A small-molecule ligand and the protein it binds are described below.
Small molecule (SMILES): CC(=O)Nc1ccccc1C(=O)O

Sequence of chain 1.D:
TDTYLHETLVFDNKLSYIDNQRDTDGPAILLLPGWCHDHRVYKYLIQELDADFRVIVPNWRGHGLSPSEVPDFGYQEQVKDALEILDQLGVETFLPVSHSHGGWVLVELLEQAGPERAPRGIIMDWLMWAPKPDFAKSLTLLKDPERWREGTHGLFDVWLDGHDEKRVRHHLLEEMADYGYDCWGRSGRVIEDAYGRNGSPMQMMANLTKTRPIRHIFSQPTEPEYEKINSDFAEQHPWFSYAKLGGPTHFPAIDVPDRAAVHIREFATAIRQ

Binding-site contacts:
Ligand atom C4 contacts residue ILE192 of chain 1.D at 3.5 Å (hydrophobic).
Ligand atom C2 contacts residue TRP185 of chain 1.D at 3.7 Å (hydrophobic).
Ligand atom C1 contacts residue TRP36 of chain 1.D at 3.7 Å (hydrophobic).
Ligand atom C4 contacts residue HIS102 of chain 1.D at 3.6 Å.
Ligand atom O12 contacts residue TRP160 of chain 1.D at 3.9 Å.
Ligand atom C8 contacts residue HIS100 of chain 1.D at 3.9 Å.
Ligand atom O12 contacts residue HIS102 of chain 1.D at 3.4 Å.
Ligand atom O12 contacts residue GOL1 of chain 1.FA at 2.9 Å (h-bond).
Ligand atom C5 contacts residue HIS102 of chain 1.D at 3.9 Å.
Ligand atom C1 contacts residue TRP160 of chain 1.D at 4.0 Å (hydrophobic).
Ligand atom C8 contacts residue TRP160 of chain 1.D at 3.8 Å (hydrophobic).
Ligand atom O21 contacts residue HIS100 of chain 1.D at 3.1 Å (h-bond).
Ligand atom C4 contacts residue GOL1 of chain 1.FA at 3.5 Å.
Ligand atom C4 contacts residue TRP160 of chain 1.D at 4.0 Å (hydrophobic).
Ligand atom O12 contacts residue HIS251 of chain 1.D at 2.8 Å (h-bond).
Ligand atom C6 contacts residue TRP160 of chain 1.D at 3.9 Å (hydrophobic).
Ligand atom O13 contacts residue SER101 of chain 1.D at 2.8 Å (h-bond).
Ligand atom C2 contacts residue ILE192 of chain 1.D at 4.0 Å (hydrophobic).
Ligand atom C5 contacts residue TRP160 of chain 1.D at 3.9 Å (hydrophobic).
Ligand atom C2 contacts residue LEU143 of chain 1.D at 3.9 Å (hydrophobic).
Ligand atom C1 contacts residue TRP185 of chain 1.D at 3.5 Å (hydrophobic).
Ligand atom C2 contacts residue SER188 of chain 1.D at 3.6 Å.
Ligand atom O21 contacts residue TRP160 of chain 1.D at 3.6 Å.
Ligand atom C5 contacts residue GOL1 of chain 1.FA at 4.1 Å.
Ligand atom C10 contacts residue SER101 of chain 1.D at 3.0 Å.
Ligand atom C11 contacts residue HIS38 of chain 1.D at 3.6 Å.
Ligand atom N7 contacts residue TRP160 of chain 1.D at 4.0 Å.
Ligand atom O12 contacts residue SER101 of chain 1.D at 2.5 Å (h-bond).
Ligand atom C10 contacts residue HIS102 of chain 1.D at 3.4 Å.
Ligand atom C3 contacts residue ILE192 of chain 1.D at 3.4 Å (hydrophobic).
Ligand atom C11 contacts residue TRP36 of chain 1.D at 3.3 Å (hydrophobic).
Ligand atom N7 contacts residue TRP36 of chain 1.D at 2.8 Å (h-bond).
Ligand atom C8 contacts residue TRP36 of chain 1.D at 3.6 Å (hydrophobic).
Ligand atom C10 contacts residue GOL1 of chain 1.FA at 3.7 Å.
Ligand atom O13 contacts residue HIS102 of chain 1.D at 3.1 Å (h-bond).
Ligand atom C11 contacts residue HIS100 of chain 1.D at 4.0 Å.
Ligand atom C3 contacts residue LEU156 of chain 1.D at 4.0 Å (hydrophobic).
Ligand atom C10 contacts residue HIS251 of chain 1.D at 3.8 Å.
Ligand atom O21 contacts residue HIS251 of chain 1.D at 3.5 Å (h-bond).
Ligand atom C6 contacts residue TRP36 of chain 1.D at 3.6 Å (hydrophobic).